A small-molecule ligand and the protein it binds are described below.
Small molecule (SMILES): CC(=O)N[C@H]1[C@H](O[C@H]2[C@H](O)[C@@H](NC(C)=O)CO[C@@H]2CO)O[C@H](CO)[C@@H](O[C@@H]2O[C@H](CO)[C@@H](O)[C@H](O)[C@H]2NC(C)=O)[C@@H]1O

Binding-site contacts:
Ligand atom C8 contacts residue PHE189 of chain 1.A at 4.4 Å (hydrophobic).
Ligand atom C7 contacts residue ARG185 of chain 1.A at 3.7 Å.
Ligand atom C1 contacts residue ASN113 of chain 1.A at 1.4 Å.
Ligand atom C2 contacts residue ASN113 of chain 1.A at 2.4 Å.
Ligand atom C5 contacts residue PHE189 of chain 1.A at 4.0 Å (hydrophobic).
Ligand atom C7 contacts residue ASN113 of chain 1.A at 3.4 Å.
Ligand atom O5 contacts residue TYR116 of chain 1.A at 3.5 Å.
Ligand atom O7 contacts residue ASN113 of chain 1.A at 3.6 Å (h-bond).
Ligand atom O5 contacts residue ASN113 of chain 1.A at 2.3 Å (h-bond).
Ligand atom O5 contacts residue PHE189 of chain 1.A at 4.3 Å.
Ligand atom O5 contacts residue LEU207 of chain 1.B at 4.4 Å.
Ligand atom O6 contacts residue ASP208 of chain 1.B at 3.0 Å (salt-bridge).
Ligand atom C2 contacts residue ARG185 of chain 1.A at 3.5 Å.
Ligand atom C2 contacts residue GLU109 of chain 1.A at 4.3 Å.
Ligand atom C4 contacts residue ASN113 of chain 1.A at 4.2 Å.
Ligand atom C1 contacts residue TYR116 of chain 1.A at 4.0 Å (hydrophobic).
Ligand atom C6 contacts residue ASP208 of chain 1.B at 3.4 Å.
Ligand atom C4 contacts residue LEU207 of chain 1.B at 4.0 Å (hydrophobic).
Ligand atom C5 contacts residue ASN113 of chain 1.A at 3.6 Å.
Ligand atom C1 contacts residue ARG185 of chain 1.A at 3.9 Å.
Ligand atom C1 contacts residue GLU109 of chain 1.A at 3.8 Å.
Ligand atom C4 contacts residue ARG185 of chain 1.A at 3.9 Å.
Ligand atom C6 contacts residue PHE189 of chain 1.A at 3.8 Å (hydrophobic).
Ligand atom N2 contacts residue ASN113 of chain 1.A at 2.9 Å (h-bond).
Ligand atom C8 contacts residue ASN113 of chain 1.A at 4.3 Å.
Ligand atom O5 contacts residue GLU109 of chain 1.A at 3.5 Å (salt-bridge).
Ligand atom O6 contacts residue TYR116 of chain 1.A at 3.6 Å.
Ligand atom C6 contacts residue TYR116 of chain 1.A at 3.6 Å (hydrophobic).
Ligand atom C1 contacts residue SER115 of chain 1.A at 4.5 Å.
Ligand atom O7 contacts residue LEU207 of chain 1.B at 4.1 Å.
Ligand atom O6 contacts residue LEU207 of chain 1.B at 3.8 Å.
Ligand atom C3 contacts residue ARG185 of chain 1.A at 3.9 Å.
Ligand atom C8 contacts residue ARG185 of chain 1.A at 3.8 Å.
Ligand atom N2 contacts residue ARG185 of chain 1.A at 2.9 Å (salt-bridge).
Ligand atom O4 contacts residue ARG185 of chain 1.A at 2.9 Å (salt-bridge).
Ligand atom O3 contacts residue ARG185 of chain 1.A at 4.5 Å.
Ligand atom C5 contacts residue ARG185 of chain 1.A at 4.2 Å.
Ligand atom C5 contacts residue TYR116 of chain 1.A at 4.3 Å (hydrophobic).
Ligand atom C3 contacts residue ASN113 of chain 1.A at 3.8 Å.

Sequence of chain 1.A:
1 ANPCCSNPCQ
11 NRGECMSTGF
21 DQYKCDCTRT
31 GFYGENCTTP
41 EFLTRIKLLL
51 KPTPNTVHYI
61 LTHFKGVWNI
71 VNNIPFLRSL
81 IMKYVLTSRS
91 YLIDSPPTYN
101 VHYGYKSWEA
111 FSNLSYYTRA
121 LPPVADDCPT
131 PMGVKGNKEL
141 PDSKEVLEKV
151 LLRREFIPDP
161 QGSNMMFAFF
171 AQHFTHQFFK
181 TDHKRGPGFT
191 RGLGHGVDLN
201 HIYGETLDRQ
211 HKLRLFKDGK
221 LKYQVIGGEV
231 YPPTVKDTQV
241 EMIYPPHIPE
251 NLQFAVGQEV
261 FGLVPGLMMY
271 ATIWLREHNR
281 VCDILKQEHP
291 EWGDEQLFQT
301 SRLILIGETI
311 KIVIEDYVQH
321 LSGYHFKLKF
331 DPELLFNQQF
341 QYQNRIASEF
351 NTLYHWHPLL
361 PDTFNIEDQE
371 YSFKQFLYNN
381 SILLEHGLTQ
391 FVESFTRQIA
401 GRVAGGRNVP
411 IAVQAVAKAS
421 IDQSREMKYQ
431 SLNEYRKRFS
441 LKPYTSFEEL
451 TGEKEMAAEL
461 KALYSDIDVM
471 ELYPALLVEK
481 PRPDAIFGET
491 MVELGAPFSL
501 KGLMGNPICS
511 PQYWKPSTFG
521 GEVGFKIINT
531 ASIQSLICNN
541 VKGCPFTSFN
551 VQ

Sequence of chain 1.B:
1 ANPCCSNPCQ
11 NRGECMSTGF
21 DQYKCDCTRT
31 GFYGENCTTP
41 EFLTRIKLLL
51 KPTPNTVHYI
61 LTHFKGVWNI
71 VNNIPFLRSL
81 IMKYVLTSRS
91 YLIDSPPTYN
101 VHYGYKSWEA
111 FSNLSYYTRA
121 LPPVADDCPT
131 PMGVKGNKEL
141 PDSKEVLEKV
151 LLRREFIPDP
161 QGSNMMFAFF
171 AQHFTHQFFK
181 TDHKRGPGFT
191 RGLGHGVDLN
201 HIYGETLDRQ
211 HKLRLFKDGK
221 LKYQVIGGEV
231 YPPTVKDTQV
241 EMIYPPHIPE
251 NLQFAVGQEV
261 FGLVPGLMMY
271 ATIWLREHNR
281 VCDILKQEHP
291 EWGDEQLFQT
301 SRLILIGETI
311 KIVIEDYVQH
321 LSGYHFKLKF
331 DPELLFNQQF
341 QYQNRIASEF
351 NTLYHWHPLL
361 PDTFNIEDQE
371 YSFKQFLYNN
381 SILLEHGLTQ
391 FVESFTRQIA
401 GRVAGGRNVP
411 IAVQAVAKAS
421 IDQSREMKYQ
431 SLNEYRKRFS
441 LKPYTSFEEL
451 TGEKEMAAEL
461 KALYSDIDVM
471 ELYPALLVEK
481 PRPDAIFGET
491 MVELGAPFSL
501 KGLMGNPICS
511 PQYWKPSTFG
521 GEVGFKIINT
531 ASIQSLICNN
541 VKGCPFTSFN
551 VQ